Binding-site contacts:
Ligand atom C4 contacts residue ASN107 of chain 1.A at 4.2 Å.
Ligand atom C7 contacts residue ASN107 of chain 1.A at 3.6 Å.
Ligand atom O6 contacts residue ASN107 of chain 1.A at 4.3 Å.
Ligand atom O7 contacts residue ASN107 of chain 1.A at 4.0 Å.
Ligand atom C3 contacts residue ASN107 of chain 1.A at 3.8 Å.
Ligand atom C2 contacts residue ASN107 of chain 1.A at 2.5 Å.
Ligand atom C1 contacts residue ASN107 of chain 1.A at 1.4 Å.
Ligand atom O5 contacts residue ASN107 of chain 1.A at 2.4 Å (h-bond).
Ligand atom N2 contacts residue ASN107 of chain 1.A at 2.9 Å (h-bond).
Ligand atom C5 contacts residue ASN107 of chain 1.A at 3.7 Å.

Sequence of chain 1.A:
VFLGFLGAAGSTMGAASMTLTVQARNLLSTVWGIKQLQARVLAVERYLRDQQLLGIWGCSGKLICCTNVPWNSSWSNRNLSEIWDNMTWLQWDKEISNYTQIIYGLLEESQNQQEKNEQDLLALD

This small molecule binds to this protein.
Small molecule (SMILES): CC(=O)N[C@@H]1[C@@H](O)[C@H](O)[C@@H](CO)O[C@H]1O